Sequence of chain 1.A:
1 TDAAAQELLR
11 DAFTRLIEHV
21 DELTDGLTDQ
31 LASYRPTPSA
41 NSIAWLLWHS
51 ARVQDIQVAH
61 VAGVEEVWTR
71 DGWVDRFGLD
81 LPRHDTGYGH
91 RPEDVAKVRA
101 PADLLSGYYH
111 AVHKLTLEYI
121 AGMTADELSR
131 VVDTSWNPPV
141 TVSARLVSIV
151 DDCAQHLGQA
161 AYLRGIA

Binding-site contacts:
Ligand atom O32 contacts residue HIS156 of chain 1.B at 2.9 Å (h-bond).
Ligand atom O17 contacts residue ASN41 of chain 1.B at 2.5 Å (h-bond).
Ligand atom C24 contacts residue HIS156 of chain 1.B at 3.8 Å.
Ligand atom C30 contacts residue ZN1 of chain 1.G at 3.3 Å.
Ligand atom O06 contacts residue ALA161 of chain 1.A at 3.0 Å (h-bond).
Ligand atom N26 contacts residue ZN1 of chain 1.G at 3.1 Å.
Ligand atom C16 contacts residue HIS90 of chain 1.B at 3.4 Å.
Ligand atom C28 contacts residue ASP152 of chain 1.B at 3.3 Å.
Ligand atom O08 contacts residue GLN159 of chain 1.B at 3.2 Å (h-bond).
Ligand atom N26 contacts residue ASP152 of chain 1.B at 2.5 Å (salt-bridge).
Ligand atom O19 contacts residue HIS90 of chain 1.B at 2.8 Å (h-bond).
Ligand atom C16 contacts residue VAL95 of chain 1.B at 3.7 Å (hydrophobic).
Ligand atom C25 contacts residue ZN1 of chain 1.G at 3.3 Å.
Ligand atom O14 contacts residue TRP45 of chain 1.B at 3.6 Å.
Ligand atom C28 contacts residue GLN155 of chain 1.B at 3.7 Å.
Ligand atom C13 contacts residue ASN41 of chain 1.B at 3.7 Å.
Ligand atom O10 contacts residue HIS156 of chain 1.B at 3.6 Å.
Ligand atom C18 contacts residue HIS90 of chain 1.B at 3.7 Å.
Ligand atom O19 contacts residue GLY89 of chain 1.B at 3.5 Å.
Ligand atom O32 contacts residue HIS49 of chain 1.B at 3.2 Å (h-bond).
Ligand atom C27 contacts residue HIS156 of chain 1.B at 3.4 Å.
Ligand atom C16 contacts residue ASN41 of chain 1.B at 3.3 Å.
Ligand atom S31 contacts residue ZN1 of chain 1.G at 2.3 Å.
Ligand atom C24 contacts residue ZN1 of chain 1.G at 3.0 Å.
Ligand atom O21 contacts residue GLY89 of chain 1.B at 2.8 Å (h-bond).
Ligand atom O29 contacts residue HIS156 of chain 1.B at 3.7 Å.
Ligand atom O14 contacts residue ASN41 of chain 1.B at 2.9 Å (h-bond).
Ligand atom O32 contacts residue ZN1 of chain 1.G at 2.2 Å.
Ligand atom C30 contacts residue ASP152 of chain 1.B at 3.6 Å.
Ligand atom C25 contacts residue ASP152 of chain 1.B at 3.6 Å.
Ligand atom O06 contacts residue TYR162 of chain 1.A at 3.7 Å.
Ligand atom C27 contacts residue ASP152 of chain 1.B at 3.3 Å.
Ligand atom N26 contacts residue HIS156 of chain 1.B at 3.4 Å (h-bond).
Ligand atom S31 contacts residue ASP152 of chain 1.B at 3.2 Å (salt-bridge).
Ligand atom O08 contacts residue ALA161 of chain 1.A at 3.6 Å.
Ligand atom O17 contacts residue VAL95 of chain 1.B at 3.5 Å.
Ligand atom O06 contacts residue GLY165 of chain 1.A at 3.6 Å.
Ligand atom S31 contacts residue HIS49 of chain 1.B at 3.5 Å (h-bond).
Ligand atom O08 contacts residue TYR162 of chain 1.A at 3.7 Å.
Ligand atom C28 contacts residue HIS156 of chain 1.B at 3.5 Å.

Sequence of chain 1.B:
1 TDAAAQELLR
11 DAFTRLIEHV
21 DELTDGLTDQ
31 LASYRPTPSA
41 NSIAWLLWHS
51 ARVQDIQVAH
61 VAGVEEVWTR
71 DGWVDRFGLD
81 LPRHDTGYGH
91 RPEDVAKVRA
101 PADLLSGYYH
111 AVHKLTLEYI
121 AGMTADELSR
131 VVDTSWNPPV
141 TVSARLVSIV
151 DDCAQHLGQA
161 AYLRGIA

The small molecule below binds the protein below.
Small molecule (SMILES): CC(=O)N[C@@H](CS)C(=O)N[C@H]1[C@@H](OC2[C@H](O)[C@H](O)C(O)[C@H](O)[C@H]2O)O[C@H](CO)[C@@H](O)[C@@H]1O